A protein and the small-molecule ligand that binds it are described below.
Small molecule (SMILES): CC(=O)N[C@H]1[C@H](O[C@H]2[C@H](O)[C@@H](NC(C)=O)CO[C@@H]2CO)O[C@H](CO)[C@@H](O)[C@@H]1O

Binding-site contacts:
Ligand atom C2 contacts residue ASN70 of chain 1.A at 2.5 Å.
Ligand atom O5 contacts residue ASN70 of chain 1.A at 2.3 Å (h-bond).
Ligand atom O7 contacts residue ASN70 of chain 1.A at 3.9 Å.
Ligand atom C7 contacts residue LEU361 of chain 1.A at 4.4 Å (hydrophobic).
Ligand atom C3 contacts residue ASN70 of chain 1.A at 3.8 Å.
Ligand atom C4 contacts residue ASN70 of chain 1.A at 4.2 Å.
Ligand atom C7 contacts residue ASN70 of chain 1.A at 3.6 Å.
Ligand atom C1 contacts residue ASN70 of chain 1.A at 1.5 Å.
Ligand atom O5 contacts residue ASP71 of chain 1.A at 3.9 Å.
Ligand atom C1 contacts residue ASP71 of chain 1.A at 4.4 Å.
Ligand atom C5 contacts residue ASN70 of chain 1.A at 3.6 Å.
Ligand atom C8 contacts residue LEU361 of chain 1.A at 4.1 Å (hydrophobic).
Ligand atom C5 contacts residue ASP71 of chain 1.A at 4.5 Å.
Ligand atom N2 contacts residue ASN70 of chain 1.A at 3.0 Å (h-bond).
Ligand atom C6 contacts residue ASP71 of chain 1.A at 3.6 Å.

Sequence of chain 1.A:
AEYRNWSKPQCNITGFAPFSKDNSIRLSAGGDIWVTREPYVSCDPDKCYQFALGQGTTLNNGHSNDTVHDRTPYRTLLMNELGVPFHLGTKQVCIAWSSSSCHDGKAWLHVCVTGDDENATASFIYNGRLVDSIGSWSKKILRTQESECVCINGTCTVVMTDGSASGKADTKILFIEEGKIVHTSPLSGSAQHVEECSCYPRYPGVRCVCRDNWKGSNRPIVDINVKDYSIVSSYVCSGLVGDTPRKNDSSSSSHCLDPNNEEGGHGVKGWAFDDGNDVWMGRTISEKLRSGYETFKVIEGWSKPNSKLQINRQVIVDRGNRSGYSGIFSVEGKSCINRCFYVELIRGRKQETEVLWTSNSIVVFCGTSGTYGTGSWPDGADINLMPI